Sequence of chain 1.B:
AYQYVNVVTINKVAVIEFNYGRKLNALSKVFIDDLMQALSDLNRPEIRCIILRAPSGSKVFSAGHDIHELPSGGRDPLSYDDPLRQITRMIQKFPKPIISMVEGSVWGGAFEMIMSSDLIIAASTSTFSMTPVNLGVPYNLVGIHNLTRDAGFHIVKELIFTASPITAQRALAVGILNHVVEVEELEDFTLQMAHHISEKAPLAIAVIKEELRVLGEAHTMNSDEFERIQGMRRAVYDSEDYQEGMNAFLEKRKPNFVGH

Binding-site contacts:
Ligand atom CP6 contacts residue LCV1 of chain 1.I at 0.1 Å.
Ligand atom CP5 contacts residue LCV1 of chain 1.I at 0.1 Å.
Ligand atom O4' contacts residue LCV1 of chain 1.I at 0.0 Å (h-bond).
Ligand atom CP1 contacts residue LCV1 of chain 1.I at 0.0 Å.
Ligand atom C1' contacts residue LCV1 of chain 1.I at 0.0 Å.
Ligand atom C6 contacts residue LCV1 of chain 1.I at 0.0 Å.
Ligand atom C2' contacts residue LCV1 of chain 1.I at 0.1 Å.
Ligand atom P2 contacts residue LCV1 of chain 1.I at 0.1 Å.
Ligand atom O56 contacts residue LCV1 of chain 1.I at 0.0 Å (h-bond).
Ligand atom P1 contacts residue LCV1 of chain 1.I at 0.0 Å.
Ligand atom N6 contacts residue LCV1 of chain 1.I at 0.0 Å (h-bond).
Ligand atom O21 contacts residue LCV1 of chain 1.I at 0.1 Å (h-bond).
Ligand atom NP1 contacts residue LCV1 of chain 1.I at 0.0 Å (h-bond).
Ligand atom C4 contacts residue LCV1 of chain 1.I at 0.0 Å.
Ligand atom CP2 contacts residue LCV1 of chain 1.I at 0.0 Å.
Ligand atom CP4 contacts residue LCV1 of chain 1.I at 0.1 Å.
Ligand atom O12 contacts residue LCV1 of chain 1.I at 0.0 Å (h-bond).
Ligand atom N1 contacts residue LCV1 of chain 1.I at 0.0 Å (h-bond).
Ligand atom C5 contacts residue LCV1 of chain 1.I at 0.0 Å.
Ligand atom NP2 contacts residue LCV1 of chain 1.I at 0.1 Å (h-bond).
Ligand atom C2 contacts residue LCV1 of chain 1.I at 0.0 Å.
Ligand atom OP1 contacts residue LCV1 of chain 1.I at 0.1 Å (h-bond).
Ligand atom N3 contacts residue LCV1 of chain 1.I at 0.0 Å (h-bond).
Ligand atom C3' contacts residue LCV1 of chain 1.I at 0.1 Å.
Ligand atom O7 contacts residue LCV1 of chain 1.I at 0.1 Å (h-bond).
Ligand atom OS4 contacts residue LCV1 of chain 1.I at 0.1 Å (h-bond).
Ligand atom N9 contacts residue LCV1 of chain 1.I at 0.0 Å (h-bond).
Ligand atom SS4 contacts residue LCV1 of chain 1.I at 0.0 Å (h-bond).
Ligand atom CP3 contacts residue LCV1 of chain 1.I at 0.1 Å.
Ligand atom O11 contacts residue LCV1 of chain 1.I at 0.0 Å (h-bond).
Ligand atom O5' contacts residue LCV1 of chain 1.I at 0.0 Å (h-bond).
Ligand atom C8 contacts residue LCV1 of chain 1.I at 0.0 Å.
Ligand atom O2' contacts residue LCV1 of chain 1.I at 0.1 Å (h-bond).
Ligand atom N7 contacts residue LCV1 of chain 1.I at 0.0 Å (h-bond).
Ligand atom C5' contacts residue LCV1 of chain 1.I at 0.1 Å.
Ligand atom O22 contacts residue LCV1 of chain 1.I at 0.1 Å (h-bond).
Ligand atom OS5 contacts residue LCV1 of chain 1.I at 0.1 Å (h-bond).
Ligand atom C4' contacts residue LCV1 of chain 1.I at 0.0 Å.
Ligand atom OPS contacts residue LCV1 of chain 1.I at 0.1 Å (h-bond).
Ligand atom O6 contacts residue LCV1 of chain 1.I at 0.0 Å (h-bond).

The small molecule below binds the protein below.
Small molecule (SMILES): C[C@H](C(=O)OCCNC(=O)CCNC(=O)[C@H](O)C(C)(C)COP(=O)(O)OP(=O)(O)OC[C@H]1O[C@@H](n2cnc3c(N)ncnc32)[C@H](O)[C@@H]1OP(=O)(O)O)S(=O)(=O)O